The small molecule below binds the protein below.
Small molecule (SMILES): CC(=O)N[C@H]1[C@H](O[C@H]2[C@H](O)[C@@H](NC(C)=O)CO[C@@H]2CO)O[C@H](CO)[C@@H](O[C@@H]2O[C@H](CO[C@H]3O[C@H](CO)[C@@H](O)[C@H](O)[C@@H]3O)[C@@H](O)[C@H](O[C@H]3O[C@H](CO)[C@@H](O)[C@H](O)[C@@H]3O)[C@@H]2O)[C@@H]1O

Sequence of chain 1.B:
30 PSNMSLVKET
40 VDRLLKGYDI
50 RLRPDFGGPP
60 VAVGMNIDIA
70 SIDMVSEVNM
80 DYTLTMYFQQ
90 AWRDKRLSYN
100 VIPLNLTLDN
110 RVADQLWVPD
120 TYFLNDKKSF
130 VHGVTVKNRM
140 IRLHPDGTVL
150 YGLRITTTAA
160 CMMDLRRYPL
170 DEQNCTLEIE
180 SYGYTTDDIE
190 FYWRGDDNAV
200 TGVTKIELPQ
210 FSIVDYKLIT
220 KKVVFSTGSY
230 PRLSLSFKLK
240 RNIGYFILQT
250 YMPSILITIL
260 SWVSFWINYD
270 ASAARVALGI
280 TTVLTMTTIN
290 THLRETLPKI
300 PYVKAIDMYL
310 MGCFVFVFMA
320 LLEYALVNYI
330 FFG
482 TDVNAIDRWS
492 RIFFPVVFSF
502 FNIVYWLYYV

Binding-site contacts:
Ligand atom C3 contacts residue SER235 of chain 1.B at 3.7 Å.
Ligand atom C1 contacts residue ASN173 of chain 1.B at 1.4 Å.
Ligand atom C8 contacts residue ASP214 of chain 1.B at 4.1 Å.
Ligand atom O7 contacts residue LYS216 of chain 1.B at 3.4 Å.
Ligand atom C7 contacts residue LYS220 of chain 1.B at 4.5 Å.
Ligand atom O3 contacts residue LYS216 of chain 1.B at 3.7 Å.
Ligand atom C8 contacts residue TYR215 of chain 1.B at 4.5 Å (hydrophobic).
Ligand atom C8 contacts residue LYS216 of chain 1.B at 4.1 Å.
Ligand atom O6 contacts residue LYS216 of chain 1.B at 4.0 Å.
Ligand atom C5 contacts residue ASN173 of chain 1.B at 3.6 Å.
Ligand atom C2 contacts residue ILE218 of chain 1.B at 4.3 Å (hydrophobic).
Ligand atom N2 contacts residue ASN173 of chain 1.B at 3.0 Å (h-bond).
Ligand atom N2 contacts residue SER235 of chain 1.B at 3.3 Å (h-bond).
Ligand atom C2 contacts residue SER235 of chain 1.B at 4.0 Å.
Ligand atom O7 contacts residue LYS237 of chain 1.B at 4.5 Å.
Ligand atom O3 contacts residue ILE218 of chain 1.B at 4.1 Å.
Ligand atom N2 contacts residue ILE218 of chain 1.B at 4.5 Å.
Ligand atom O3 contacts residue SER235 of chain 1.B at 4.0 Å.
Ligand atom C3 contacts residue ASN173 of chain 1.B at 3.8 Å.
Ligand atom C8 contacts residue SER235 of chain 1.B at 3.7 Å.
Ligand atom C7 contacts residue LYS237 of chain 1.B at 4.5 Å.
Ligand atom O2 contacts residue ILE218 of chain 1.B at 4.2 Å.
Ligand atom C4 contacts residue ASN173 of chain 1.B at 4.2 Å.
Ligand atom O5 contacts residue ASN173 of chain 1.B at 2.3 Å (h-bond).
Ligand atom C8 contacts residue LYS237 of chain 1.B at 3.7 Å.
Ligand atom C8 contacts residue PHE236 of chain 1.B at 4.4 Å (hydrophobic).
Ligand atom O7 contacts residue LYS220 of chain 1.B at 3.8 Å.
Ligand atom C7 contacts residue ASN173 of chain 1.B at 4.1 Å.
Ligand atom C2 contacts residue ASN173 of chain 1.B at 2.5 Å.
Ligand atom C1 contacts residue SER235 of chain 1.B at 4.3 Å.
Ligand atom N2 contacts residue LYS220 of chain 1.B at 4.3 Å.
Ligand atom C7 contacts residue SER235 of chain 1.B at 3.6 Å.
Ligand atom O7 contacts residue SER235 of chain 1.B at 4.5 Å.
Ligand atom O4 contacts residue ILE218 of chain 1.B at 4.3 Å.
Ligand atom C7 contacts residue LYS216 of chain 1.B at 4.1 Å.